Sequence of chain 1.G:
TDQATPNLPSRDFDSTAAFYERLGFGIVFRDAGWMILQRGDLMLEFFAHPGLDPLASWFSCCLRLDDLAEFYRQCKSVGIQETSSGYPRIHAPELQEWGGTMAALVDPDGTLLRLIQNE

Sequence of chain 1.H:
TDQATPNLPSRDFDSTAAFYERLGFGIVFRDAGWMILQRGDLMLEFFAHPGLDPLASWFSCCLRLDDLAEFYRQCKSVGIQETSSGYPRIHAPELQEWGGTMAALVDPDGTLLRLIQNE

A protein and the small-molecule ligand that binds it are described below.
Small molecule (SMILES): Cc1c(N)nc([C@H](CC(N)=O)NC[C@H](N)C(N)=O)nc1C(=O)N[C@H](C(=O)N[C@H](C)[C@@H](O)[C@H](C)C(=O)N[C@H](C(=O)NCCc1nc(-c2nc(C(=O)NCCC[SH](C)C)cs2)cs1)[C@@H](C)O)[C@@H](O[C@@H]1O[C@@H](CO)[C@@H](O)[C@H](O)[C@@H]1O[C@H]1O[C@H](CO)[C@@H](O)[C@H](OC(N)=O)[C@@H]1O)c1c[nH]cn1

Binding-site contacts:
Ligand atom O4 contacts residue ARG115 of chain 1.H at 2.4 Å (salt-bridge).
Ligand atom ND contacts residue TRP59 of chain 1.H at 3.1 Å (h-bond).
Ligand atom NQ contacts residue ALA57 of chain 1.H at 3.5 Å.
Ligand atom NO contacts residue ARG65 of chain 1.H at 3.1 Å (salt-bridge).
Ligand atom NF contacts residue GLY111 of chain 1.H at 3.2 Å (h-bond).
Ligand atom S46 contacts residue PHE30 of chain 1.G at 3.2 Å.
Ligand atom C40 contacts residue ARG115 of chain 1.H at 3.5 Å.
Ligand atom CB contacts residue LEU113 of chain 1.H at 3.6 Å (hydrophobic).
Ligand atom OH2 contacts residue MET103 of chain 1.H at 3.4 Å.
Ligand atom NF contacts residue SER58 of chain 1.H at 3.3 Å (h-bond).
Ligand atom C68 contacts residue LEU56 of chain 1.H at 3.7 Å (hydrophobic).
Ligand atom C70 contacts residue SER58 of chain 1.H at 3.4 Å.
Ligand atom NQ contacts residue LEU56 of chain 1.H at 3.2 Å (h-bond).
Ligand atom C69 contacts residue LEU56 of chain 1.H at 3.5 Å (hydrophobic).
Ligand atom O66 contacts residue GLY87 of chain 1.H at 3.2 Å (h-bond).
Ligand atom ND contacts residue SER61 of chain 1.H at 3.1 Å (h-bond).
Ligand atom O67 contacts residue ARG90 of chain 1.H at 3.4 Å (salt-bridge).
Ligand atom CB contacts residue ALA105 of chain 1.H at 3.6 Å (hydrophobic).
Ligand atom C44 contacts residue ARG65 of chain 1.H at 3.6 Å.
Ligand atom NP contacts residue ARG65 of chain 1.H at 3.4 Å (salt-bridge).
Ligand atom O70 contacts residue SER58 of chain 1.H at 3.4 Å (h-bond).
Ligand atom O68 contacts residue LEU56 of chain 1.H at 2.9 Å (h-bond).
Ligand atom O66 contacts residue ARG90 of chain 1.H at 3.1 Å (salt-bridge).
Ligand atom O69 contacts residue LEU56 of chain 1.H at 2.6 Å (h-bond).
Ligand atom C47 contacts residue PHE30 of chain 1.G at 3.6 Å (hydrophobic).
Ligand atom CA contacts residue GLY111 of chain 1.H at 3.1 Å.
Ligand atom C70 contacts residue LEU56 of chain 1.H at 3.2 Å (hydrophobic).
Ligand atom O66 contacts residue SER86 of chain 1.H at 3.2 Å.
Ligand atom O66 contacts residue SER85 of chain 1.H at 3.4 Å (h-bond).
Ligand atom NF contacts residue PHE60 of chain 1.H at 2.9 Å (h-bond).
Ligand atom NQ contacts residue PRO55 of chain 1.H at 3.4 Å (h-bond).
Ligand atom ND contacts residue PHE48 of chain 1.G at 3.5 Å.
Ligand atom ND contacts residue ARG115 of chain 1.H at 3.4 Å (salt-bridge).
Ligand atom C66 contacts residue GLY87 of chain 1.H at 3.7 Å.
Ligand atom C4 contacts residue ARG115 of chain 1.H at 3.3 Å.
Ligand atom O12 contacts residue ARG90 of chain 1.H at 3.0 Å (salt-bridge).
Ligand atom C41 contacts residue TRP99 of chain 1.H at 3.3 Å (hydrophobic).
Ligand atom O40 contacts residue ARG115 of chain 1.H at 2.4 Å (salt-bridge).
Ligand atom NQ contacts residue SER58 of chain 1.H at 2.5 Å (h-bond).
Ligand atom C66 contacts residue ARG90 of chain 1.H at 3.2 Å.